Sequence of chain 1.B:
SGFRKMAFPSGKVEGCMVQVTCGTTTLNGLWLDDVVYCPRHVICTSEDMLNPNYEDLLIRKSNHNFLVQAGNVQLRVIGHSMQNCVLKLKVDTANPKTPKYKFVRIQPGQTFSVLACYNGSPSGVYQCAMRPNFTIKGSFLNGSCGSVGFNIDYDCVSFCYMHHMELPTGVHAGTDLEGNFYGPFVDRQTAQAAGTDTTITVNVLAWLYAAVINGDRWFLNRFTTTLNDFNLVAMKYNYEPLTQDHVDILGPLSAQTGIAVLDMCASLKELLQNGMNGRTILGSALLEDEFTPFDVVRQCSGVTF

A small-molecule ligand and the protein it binds are described below.
Small molecule (SMILES): O=C(Cc1cncc(Cl)c1)Nc1cncc2ccccc12

Binding-site contacts:
Ligand atom CL contacts residue HIS41 of chain 1.A at 3.4 Å.
Ligand atom N2 contacts residue HIS163 of chain 1.A at 2.7 Å (h-bond).
Ligand atom C1 contacts residue MET165 of chain 1.A at 3.6 Å (hydrophobic).
Ligand atom C2 contacts residue DMS1 of chain 1.E at 3.9 Å.
Ligand atom C15 contacts residue HIS41 of chain 1.A at 3.7 Å.
Ligand atom C7 contacts residue HIS163 of chain 1.A at 3.1 Å.
Ligand atom C contacts residue MET165 of chain 1.A at 3.7 Å (hydrophobic).
Ligand atom C13 contacts residue ASN142 of chain 1.A at 3.7 Å.
Ligand atom C8 contacts residue LEU141 of chain 1.A at 3.6 Å (hydrophobic).
Ligand atom N2 contacts residue GLU166 of chain 1.A at 3.9 Å.
Ligand atom C10 contacts residue ASN142 of chain 1.A at 3.7 Å.
Ligand atom C9 contacts residue GLU166 of chain 1.A at 3.6 Å.
Ligand atom C11 contacts residue ASN142 of chain 1.A at 3.8 Å.
Ligand atom O contacts residue GLU166 of chain 1.A at 3.0 Å (salt-bridge).
Ligand atom CL contacts residue MET165 of chain 1.A at 4.0 Å.
Ligand atom C9 contacts residue ASN142 of chain 1.A at 3.9 Å.
Ligand atom N contacts residue DMS1 of chain 1.E at 3.5 Å.
Ligand atom N1 contacts residue CYS145 of chain 1.A at 3.7 Å.
Ligand atom CL contacts residue HIS164 of chain 1.A at 3.9 Å.
Ligand atom C7 contacts residue GLU166 of chain 1.A at 3.9 Å.
Ligand atom C8 contacts residue SER144 of chain 1.A at 4.0 Å.
Ligand atom O contacts residue MET165 of chain 1.A at 3.4 Å.
Ligand atom N2 contacts residue SER144 of chain 1.A at 3.5 Å (h-bond).
Ligand atom C15 contacts residue HIS164 of chain 1.A at 3.3 Å.
Ligand atom C7 contacts residue CYS145 of chain 1.A at 3.9 Å (hydrophobic).
Ligand atom C2 contacts residue GLN189 of chain 1.A at 3.5 Å.
Ligand atom C15 contacts residue MET165 of chain 1.A at 3.7 Å (hydrophobic).
Ligand atom C10 contacts residue GLU166 of chain 1.A at 3.4 Å.
Ligand atom N2 contacts residue PHE140 of chain 1.A at 3.7 Å.
Ligand atom N contacts residue GLN189 of chain 1.A at 3.2 Å.
Ligand atom C9 contacts residue LEU141 of chain 1.A at 3.6 Å (hydrophobic).
Ligand atom N2 contacts residue LEU141 of chain 1.A at 3.9 Å.
Ligand atom C10 contacts residue LEU141 of chain 1.A at 3.7 Å (hydrophobic).
Ligand atom C8 contacts residue GLU166 of chain 1.A at 3.4 Å.
Ligand atom C8 contacts residue HIS163 of chain 1.A at 3.9 Å.
Ligand atom C9 contacts residue PHE140 of chain 1.A at 3.9 Å (hydrophobic).
Ligand atom C12 contacts residue ASN142 of chain 1.A at 3.8 Å.
Ligand atom C10 contacts residue PHE140 of chain 1.A at 3.6 Å (hydrophobic).
Ligand atom C8 contacts residue PHE140 of chain 1.A at 3.4 Å (hydrophobic).
Ligand atom CL contacts residue ASP187 of chain 1.A at 3.3 Å.

Sequence of chain 1.A:
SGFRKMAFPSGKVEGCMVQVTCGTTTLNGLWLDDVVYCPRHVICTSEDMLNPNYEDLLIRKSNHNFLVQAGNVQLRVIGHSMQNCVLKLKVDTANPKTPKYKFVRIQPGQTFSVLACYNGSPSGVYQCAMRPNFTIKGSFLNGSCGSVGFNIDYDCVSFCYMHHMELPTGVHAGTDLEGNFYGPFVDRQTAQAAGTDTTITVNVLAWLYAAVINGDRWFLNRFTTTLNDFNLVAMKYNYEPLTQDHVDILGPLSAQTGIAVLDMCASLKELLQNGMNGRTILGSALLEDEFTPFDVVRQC